Binding-site contacts:
Ligand atom C09 contacts residue LYS128 of chain 1.A at 3.6 Å.
Ligand atom O01 contacts residue ASP102 of chain 1.A at 2.9 Å (salt-bridge).
Ligand atom C10 contacts residue ILE114 of chain 1.A at 4.1 Å (hydrophobic).
Ligand atom O06 contacts residue TYR30 of chain 1.A at 3.3 Å (h-bond).
Ligand atom O11 contacts residue HIS47 of chain 1.A at 2.7 Å (h-bond).
Ligand atom C10 contacts residue GLU113 of chain 1.A at 3.6 Å.
Ligand atom C04 contacts residue MN1 of chain 1.E at 3.2 Å.
Ligand atom C02 contacts residue HIS47 of chain 1.A at 3.8 Å.
Ligand atom C02 contacts residue MN1 of chain 1.D at 3.0 Å.
Ligand atom O11 contacts residue ASP102 of chain 1.A at 4.2 Å.
Ligand atom O06 contacts residue MN1 of chain 1.E at 4.2 Å.
Ligand atom C03 contacts residue MN1 of chain 1.E at 3.6 Å.
Ligand atom O05 contacts residue LEU100 of chain 1.A at 4.1 Å.
Ligand atom C02 contacts residue GLU113 of chain 1.A at 3.7 Å.
Ligand atom C02 contacts residue LYS128 of chain 1.A at 4.2 Å.
Ligand atom C10 contacts residue HIS47 of chain 1.A at 3.4 Å.
Ligand atom C09 contacts residue GLY191 of chain 1.A at 3.7 Å.
Ligand atom O01 contacts residue GLU74 of chain 1.A at 3.3 Å (salt-bridge).
Ligand atom O01 contacts residue MN1 of chain 1.D at 2.3 Å.
Ligand atom O01 contacts residue HIS47 of chain 1.A at 3.2 Å.
Ligand atom C09 contacts residue GLU192 of chain 1.A at 3.6 Å.
Ligand atom C08 contacts residue GLU192 of chain 1.A at 3.8 Å.
Ligand atom O01 contacts residue GLU113 of chain 1.A at 3.2 Å (salt-bridge).
Ligand atom C04 contacts residue GLU74 of chain 1.A at 3.7 Å.
Ligand atom O11 contacts residue LYS128 of chain 1.A at 3.0 Å (salt-bridge).
Ligand atom C02 contacts residue MN1 of chain 1.E at 3.2 Å.
Ligand atom C10 contacts residue MN1 of chain 1.D at 2.8 Å.
Ligand atom C08 contacts residue GLY191 of chain 1.A at 3.6 Å.
Ligand atom O11 contacts residue GLU113 of chain 1.A at 3.1 Å (salt-bridge).
Ligand atom C09 contacts residue TYR124 of chain 1.A at 3.7 Å (hydrophobic).
Ligand atom C10 contacts residue LYS128 of chain 1.A at 3.3 Å.
Ligand atom O05 contacts residue MN1 of chain 1.E at 2.2 Å.
Ligand atom O11 contacts residue ILE114 of chain 1.A at 3.0 Å (h-bond).
Ligand atom O11 contacts residue MN1 of chain 1.D at 2.1 Å.
Ligand atom C03 contacts residue GLU74 of chain 1.A at 4.1 Å.
Ligand atom O01 contacts residue MN1 of chain 1.E at 2.0 Å.
Ligand atom O05 contacts residue GLU74 of chain 1.A at 3.3 Å (salt-bridge).
Ligand atom C02 contacts residue GLU74 of chain 1.A at 3.9 Å.
Ligand atom O11 contacts residue TYR124 of chain 1.A at 4.1 Å.
Ligand atom C09 contacts residue MN1 of chain 1.D at 4.2 Å.

Sequence of chain 1.A:
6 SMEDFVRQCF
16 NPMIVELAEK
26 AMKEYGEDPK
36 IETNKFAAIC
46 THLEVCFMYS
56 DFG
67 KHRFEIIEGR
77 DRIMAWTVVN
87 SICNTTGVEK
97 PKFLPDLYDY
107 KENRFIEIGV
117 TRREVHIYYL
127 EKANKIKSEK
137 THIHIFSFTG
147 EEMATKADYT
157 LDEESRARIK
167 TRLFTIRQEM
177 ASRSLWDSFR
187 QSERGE

This protein binds this small molecule.
Small molecule (SMILES): O=C(O)c1[nH]ccc(=O)c1O